A small-molecule ligand and the protein it binds are described below.
Small molecule (SMILES): CC(=O)N[C@@H]1[C@@H](O)[C@H](O)[C@@H](CO)O[C@H]1O

Binding-site contacts:
Ligand atom O5 contacts residue ASN343 of chain 1.C at 2.4 Å (h-bond).
Ligand atom C8 contacts residue ASN343 of chain 1.C at 3.3 Å.
Ligand atom O7 contacts residue ASN343 of chain 1.C at 4.4 Å.
Ligand atom C8 contacts residue ALA344 of chain 1.C at 4.3 Å (hydrophobic).
Ligand atom C1 contacts residue ASN343 of chain 1.C at 1.4 Å.
Ligand atom C4 contacts residue ASN343 of chain 1.C at 4.2 Å.
Ligand atom C3 contacts residue ASN343 of chain 1.C at 3.8 Å.
Ligand atom N2 contacts residue ASN343 of chain 1.C at 2.9 Å (h-bond).
Ligand atom C2 contacts residue ASN343 of chain 1.C at 2.5 Å.
Ligand atom C5 contacts residue ASN343 of chain 1.C at 3.7 Å.
Ligand atom C7 contacts residue ASN343 of chain 1.C at 3.5 Å.

Sequence of chain 1.C:
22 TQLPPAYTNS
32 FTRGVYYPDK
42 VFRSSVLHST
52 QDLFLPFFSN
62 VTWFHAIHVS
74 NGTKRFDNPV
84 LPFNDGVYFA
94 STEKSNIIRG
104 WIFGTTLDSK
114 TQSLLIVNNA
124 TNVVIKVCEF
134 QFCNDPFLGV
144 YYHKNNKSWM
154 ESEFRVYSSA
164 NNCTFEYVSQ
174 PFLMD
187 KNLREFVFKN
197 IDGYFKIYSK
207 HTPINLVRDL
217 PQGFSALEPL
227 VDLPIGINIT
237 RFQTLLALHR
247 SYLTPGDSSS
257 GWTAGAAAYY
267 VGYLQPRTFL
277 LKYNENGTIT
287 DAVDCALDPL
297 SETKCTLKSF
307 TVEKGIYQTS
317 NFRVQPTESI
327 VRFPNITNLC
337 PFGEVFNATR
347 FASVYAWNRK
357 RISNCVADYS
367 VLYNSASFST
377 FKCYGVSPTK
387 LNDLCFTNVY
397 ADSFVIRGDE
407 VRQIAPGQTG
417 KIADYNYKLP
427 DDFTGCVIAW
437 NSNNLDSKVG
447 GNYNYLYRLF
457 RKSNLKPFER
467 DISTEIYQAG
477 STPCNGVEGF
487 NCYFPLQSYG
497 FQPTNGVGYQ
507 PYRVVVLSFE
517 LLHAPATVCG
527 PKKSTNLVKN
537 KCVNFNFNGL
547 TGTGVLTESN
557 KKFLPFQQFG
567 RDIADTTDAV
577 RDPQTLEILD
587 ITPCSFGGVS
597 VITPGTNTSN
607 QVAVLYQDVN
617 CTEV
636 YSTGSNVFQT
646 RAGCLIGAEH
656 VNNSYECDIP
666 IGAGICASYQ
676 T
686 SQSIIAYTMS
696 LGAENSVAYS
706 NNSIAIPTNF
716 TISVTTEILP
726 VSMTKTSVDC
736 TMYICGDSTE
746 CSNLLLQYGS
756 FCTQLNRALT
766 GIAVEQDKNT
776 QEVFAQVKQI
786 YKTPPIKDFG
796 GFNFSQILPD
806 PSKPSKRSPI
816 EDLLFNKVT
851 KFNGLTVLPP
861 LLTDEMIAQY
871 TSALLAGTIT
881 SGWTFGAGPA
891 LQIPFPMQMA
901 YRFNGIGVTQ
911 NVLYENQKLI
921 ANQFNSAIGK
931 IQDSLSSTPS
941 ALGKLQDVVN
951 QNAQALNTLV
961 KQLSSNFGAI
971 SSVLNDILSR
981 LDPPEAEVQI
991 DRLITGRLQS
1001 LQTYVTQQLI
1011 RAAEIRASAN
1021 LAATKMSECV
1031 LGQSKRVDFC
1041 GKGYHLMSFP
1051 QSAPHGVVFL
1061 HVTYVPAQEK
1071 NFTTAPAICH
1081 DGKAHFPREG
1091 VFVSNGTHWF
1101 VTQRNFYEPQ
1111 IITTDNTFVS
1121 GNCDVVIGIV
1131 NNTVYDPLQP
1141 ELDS